Binding-site contacts:
Ligand atom O3 contacts residue TYR203 of chain 2.B at 4.4 Å.
Ligand atom C1 contacts residue NAG1 of chain 2.G at 3.9 Å.
Ligand atom C2 contacts residue NAG1 of chain 2.G at 4.4 Å.
Ligand atom C8 contacts residue GLU227 of chain 2.B at 4.0 Å.
Ligand atom C7 contacts residue TYR203 of chain 2.B at 4.0 Å (hydrophobic).
Ligand atom C7 contacts residue ILE152 of chain 2.B at 4.4 Å (hydrophobic).
Ligand atom C2 contacts residue TYR203 of chain 2.B at 3.7 Å (hydrophobic).
Ligand atom C3 contacts residue ASN153 of chain 2.B at 3.8 Å.
Ligand atom C7 contacts residue GLU227 of chain 2.B at 4.3 Å.
Ligand atom C5 contacts residue ASN153 of chain 2.B at 3.7 Å.
Ligand atom O7 contacts residue NAG1 of chain 2.G at 3.1 Å.
Ligand atom C3 contacts residue TYR203 of chain 2.B at 3.7 Å (hydrophobic).
Ligand atom C8 contacts residue NAG1 of chain 2.G at 3.1 Å.
Ligand atom C8 contacts residue PRO204 of chain 2.B at 3.6 Å (hydrophobic).
Ligand atom O7 contacts residue ASN153 of chain 2.B at 3.5 Å (h-bond).
Ligand atom O5 contacts residue NAG1 of chain 2.G at 3.6 Å.
Ligand atom C8 contacts residue ILE152 of chain 2.B at 4.0 Å (hydrophobic).
Ligand atom N2 contacts residue ASN153 of chain 2.B at 3.0 Å (h-bond).
Ligand atom C5 contacts residue NAG1 of chain 2.G at 3.1 Å.
Ligand atom N2 contacts residue TYR203 of chain 2.B at 3.0 Å (h-bond).
Ligand atom C8 contacts residue MET226 of chain 2.B at 4.1 Å (hydrophobic).
Ligand atom O7 contacts residue GLU227 of chain 2.B at 4.1 Å.
Ligand atom C4 contacts residue ASN153 of chain 2.B at 4.2 Å.
Ligand atom O4 contacts residue NAG1 of chain 2.G at 3.3 Å (h-bond).
Ligand atom N2 contacts residue NAG1 of chain 2.G at 3.4 Å (h-bond).
Ligand atom C1 contacts residue ASN153 of chain 2.B at 1.5 Å.
Ligand atom C7 contacts residue ASN153 of chain 2.B at 3.4 Å.
Ligand atom C7 contacts residue NAG1 of chain 2.G at 3.1 Å.
Ligand atom C6 contacts residue NAG1 of chain 2.G at 4.4 Å.
Ligand atom C3 contacts residue NAG1 of chain 2.G at 4.0 Å.
Ligand atom O5 contacts residue ASN153 of chain 2.B at 2.3 Å (h-bond).
Ligand atom C4 contacts residue NAG1 of chain 2.G at 3.7 Å.
Ligand atom C1 contacts residue TYR203 of chain 2.B at 3.9 Å (hydrophobic).
Ligand atom C1 contacts residue NAG1 of chain 2.G at 4.5 Å.
Ligand atom C2 contacts residue ASN153 of chain 2.B at 2.5 Å.
Ligand atom C8 contacts residue TYR203 of chain 2.B at 4.0 Å (hydrophobic).

Sequence of chain 2.B:
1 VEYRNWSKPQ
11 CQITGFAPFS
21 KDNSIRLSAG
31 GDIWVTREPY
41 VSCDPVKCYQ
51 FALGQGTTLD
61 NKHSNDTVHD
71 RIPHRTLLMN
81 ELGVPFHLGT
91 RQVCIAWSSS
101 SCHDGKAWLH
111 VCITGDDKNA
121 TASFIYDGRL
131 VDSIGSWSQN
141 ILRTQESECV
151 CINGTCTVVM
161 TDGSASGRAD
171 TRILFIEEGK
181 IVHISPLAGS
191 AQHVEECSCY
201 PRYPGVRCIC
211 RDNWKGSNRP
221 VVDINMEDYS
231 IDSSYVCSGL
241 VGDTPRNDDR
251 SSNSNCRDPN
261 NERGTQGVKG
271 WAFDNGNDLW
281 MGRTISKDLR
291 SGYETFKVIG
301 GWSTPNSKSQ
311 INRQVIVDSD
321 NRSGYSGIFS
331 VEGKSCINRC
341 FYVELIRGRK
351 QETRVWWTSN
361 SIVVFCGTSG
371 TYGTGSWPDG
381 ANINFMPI

This protein binds this small molecule.
Small molecule (SMILES): CC(=O)N[C@H]1[C@@H](O[C@H]2[C@H](O)[C@@H](NC(C)=O)CO[C@@H]2CO)O[C@H](CO)[C@@H](O)[C@@H]1O